Sequence of chain 1.C:
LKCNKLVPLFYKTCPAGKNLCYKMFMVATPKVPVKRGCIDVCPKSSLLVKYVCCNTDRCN

Binding-site contacts:
Ligand atom C12 contacts residue VAL32 of chain 1.C at 4.3 Å (hydrophobic).
Ligand atom C11 contacts residue VAL32 of chain 1.C at 4.1 Å (hydrophobic).
Ligand atom O3S contacts residue LYS31 of chain 1.C at 3.2 Å.
Ligand atom C10 contacts residue VAL32 of chain 1.C at 3.8 Å (hydrophobic).
Ligand atom C1 contacts residue LYS31 of chain 1.C at 3.9 Å.
Ligand atom O1S contacts residue LYS31 of chain 1.C at 3.3 Å.
Ligand atom S contacts residue LYS31 of chain 1.C at 3.4 Å.
Ligand atom O2S contacts residue LYS31 of chain 1.C at 3.3 Å.
Ligand atom C1 contacts residue VAL32 of chain 1.C at 4.0 Å (hydrophobic).

A protein and the small-molecule ligand that binds it are described below.
Small molecule (SMILES): CCCCCCCCCCCCOS(=O)(=O)O